The small molecule below binds the protein below.
Small molecule (SMILES): [C-]#[N+]C1CCCCC1

Sequence of chain 1.B:
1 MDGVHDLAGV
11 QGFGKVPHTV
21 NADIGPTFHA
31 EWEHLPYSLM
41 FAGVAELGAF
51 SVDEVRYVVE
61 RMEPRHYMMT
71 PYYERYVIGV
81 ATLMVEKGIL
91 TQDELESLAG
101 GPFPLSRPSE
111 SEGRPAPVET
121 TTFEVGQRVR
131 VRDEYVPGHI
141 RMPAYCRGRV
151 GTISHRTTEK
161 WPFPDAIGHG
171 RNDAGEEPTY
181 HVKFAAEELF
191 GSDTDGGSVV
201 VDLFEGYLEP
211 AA

Sequence of chain 1.A:
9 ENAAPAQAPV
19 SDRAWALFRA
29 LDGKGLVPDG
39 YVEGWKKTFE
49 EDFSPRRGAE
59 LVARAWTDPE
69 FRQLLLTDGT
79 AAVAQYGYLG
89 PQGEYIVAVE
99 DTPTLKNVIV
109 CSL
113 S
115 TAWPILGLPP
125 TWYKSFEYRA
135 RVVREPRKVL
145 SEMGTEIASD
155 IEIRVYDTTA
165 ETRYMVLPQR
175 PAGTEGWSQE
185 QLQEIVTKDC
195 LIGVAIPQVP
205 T

Binding-site contacts:
Ligand atom C4 contacts residue MET40 of chain 1.B at 4.0 Å (hydrophobic).
Ligand atom C4 contacts residue TYR37 of chain 1.B at 3.8 Å (hydrophobic).
Ligand atom C5 contacts residue NO1 of chain 1.G at 4.0 Å.
Ligand atom N contacts residue TYR76 of chain 1.B at 3.5 Å.
Ligand atom C2 contacts residue NO1 of chain 1.G at 3.2 Å.
Ligand atom C2 contacts residue ARG56 of chain 1.B at 3.7 Å.
Ligand atom C6 contacts residue GLN90 of chain 1.A at 3.9 Å.
Ligand atom C2 contacts residue CSO114 of chain 1.A at 4.3 Å.
Ligand atom C4 contacts residue NO1 of chain 1.G at 3.7 Å.
Ligand atom C3 contacts residue VAL55 of chain 1.B at 4.1 Å (hydrophobic).
Ligand atom C3 contacts residue NO1 of chain 1.G at 3.9 Å.
Ligand atom C2 contacts residue VAL52 of chain 1.B at 3.9 Å (hydrophobic).
Ligand atom C1 contacts residue NO1 of chain 1.G at 3.6 Å.
Ligand atom C1 contacts residue ARG56 of chain 1.B at 3.6 Å.
Ligand atom C5 contacts residue MET40 of chain 1.B at 4.0 Å (hydrophobic).
Ligand atom C contacts residue VAL55 of chain 1.B at 3.8 Å (hydrophobic).
Ligand atom C3 contacts residue VAL52 of chain 1.B at 4.5 Å (hydrophobic).
Ligand atom N contacts residue VAL55 of chain 1.B at 4.0 Å.
Ligand atom C4 contacts residue TYR72 of chain 1.B at 4.2 Å (hydrophobic).
Ligand atom C contacts residue MET40 of chain 1.B at 2.6 Å (hydrophobic).
Ligand atom C5 contacts residue TRP117 of chain 1.A at 3.6 Å (hydrophobic).
Ligand atom C3 contacts residue ARG56 of chain 1.B at 4.4 Å.
Ligand atom N contacts residue TYR37 of chain 1.B at 3.6 Å.
Ligand atom C1 contacts residue CSO114 of chain 1.A at 4.2 Å.
Ligand atom C6 contacts residue TRP117 of chain 1.A at 3.5 Å (hydrophobic).
Ligand atom C contacts residue TYR76 of chain 1.B at 3.6 Å (hydrophobic).
Ligand atom N contacts residue MET40 of chain 1.B at 2.9 Å (h-bond).
Ligand atom C1 contacts residue GLN90 of chain 1.A at 3.8 Å.
Ligand atom C6 contacts residue NO1 of chain 1.G at 3.4 Å.
Ligand atom C4 contacts residue TYR76 of chain 1.B at 3.6 Å (hydrophobic).
Ligand atom C3 contacts residue MET40 of chain 1.B at 3.8 Å (hydrophobic).
Ligand atom C5 contacts residue TYR37 of chain 1.B at 3.6 Å (hydrophobic).
Ligand atom C contacts residue TYR37 of chain 1.B at 3.5 Å (hydrophobic).
Ligand atom C2 contacts residue CSD112 of chain 1.A at 4.2 Å.
Ligand atom C1 contacts residue VAL52 of chain 1.B at 3.8 Å (hydrophobic).
Ligand atom C3 contacts residue TYR76 of chain 1.B at 3.9 Å (hydrophobic).
Ligand atom C contacts residue PRO36 of chain 1.B at 4.4 Å (hydrophobic).